A protein and the small-molecule ligand that binds it are described below.
Small molecule (SMILES): C=C1/C(=C\C=C2/CCC[C@]3(C)[C@@H]([C@H](C)[C@@H]4CC[C@H](C(C)(C)O)O4)CC[C@@H]23)C[C@@H](O)C[C@@H]1O

Sequence of chain 1.A:
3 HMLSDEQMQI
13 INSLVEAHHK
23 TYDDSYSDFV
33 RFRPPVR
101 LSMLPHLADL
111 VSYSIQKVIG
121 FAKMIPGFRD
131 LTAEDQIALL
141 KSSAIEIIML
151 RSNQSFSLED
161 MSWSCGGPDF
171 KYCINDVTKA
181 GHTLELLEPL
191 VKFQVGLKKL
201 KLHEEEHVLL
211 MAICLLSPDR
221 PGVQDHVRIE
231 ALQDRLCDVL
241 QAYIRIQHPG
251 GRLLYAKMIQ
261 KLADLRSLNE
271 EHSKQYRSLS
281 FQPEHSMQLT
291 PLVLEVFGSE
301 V

Binding-site contacts:
Ligand atom O3 contacts residue SER114 of chain 1.A at 2.7 Å (h-bond).
Ligand atom C22 contacts residue CYS165 of chain 1.A at 3.6 Å (hydrophobic).
Ligand atom C27 contacts residue LEU110 of chain 1.A at 3.9 Å (hydrophobic).
Ligand atom C21 contacts residue SER152 of chain 1.A at 3.7 Å.
Ligand atom C23 contacts residue SER155 of chain 1.A at 3.7 Å.
Ligand atom O contacts residue VAL111 of chain 1.A at 3.7 Å.
Ligand atom C23 contacts residue TYR24 of chain 1.A at 3.5 Å (hydrophobic).
Ligand atom C17 contacts residue VAL177 of chain 1.A at 3.9 Å (hydrophobic).
Ligand atom C22 contacts residue SER155 of chain 1.A at 3.6 Å.
Ligand atom C18 contacts residue VAL177 of chain 1.A at 3.5 Å (hydrophobic).
Ligand atom C10 contacts residue HIS272 of chain 1.A at 3.5 Å.
Ligand atom C20 contacts residue SER152 of chain 1.A at 3.6 Å.
Ligand atom C27 contacts residue SER114 of chain 1.A at 3.0 Å.
Ligand atom O2 contacts residue TYR24 of chain 1.A at 2.9 Å (h-bond).
Ligand atom O1 contacts residue HIS272 of chain 1.A at 2.9 Å (h-bond).
Ligand atom O1 contacts residue HIS182 of chain 1.A at 2.8 Å (h-bond).
Ligand atom C10 contacts residue PHE297 of chain 1.A at 3.5 Å (hydrophobic).
Ligand atom C9 contacts residue HIS272 of chain 1.A at 3.8 Å.
Ligand atom C contacts residue LEU110 of chain 1.A at 3.9 Å (hydrophobic).
Ligand atom C26 contacts residue SER152 of chain 1.A at 4.0 Å.
Ligand atom C7 contacts residue VAL111 of chain 1.A at 4.0 Å (hydrophobic).
Ligand atom C23 contacts residue TYR28 of chain 1.A at 3.8 Å (hydrophobic).
Ligand atom C3 contacts residue ILE148 of chain 1.A at 3.9 Å (hydrophobic).
Ligand atom C16 contacts residue TRP163 of chain 1.A at 3.4 Å (hydrophobic).
Ligand atom C11 contacts residue LEU289 of chain 1.A at 3.8 Å (hydrophobic).
Ligand atom O contacts residue HIS272 of chain 1.A at 3.8 Å.
Ligand atom C13 contacts residue LEU107 of chain 1.A at 3.6 Å (hydrophobic).
Ligand atom O3 contacts residue ARG151 of chain 1.A at 2.7 Å (salt-bridge).
Ligand atom C27 contacts residue ILE148 of chain 1.A at 3.6 Å (hydrophobic).
Ligand atom O2 contacts residue SER152 of chain 1.A at 3.2 Å.
Ligand atom C26 contacts residue SER114 of chain 1.A at 3.7 Å.
Ligand atom C25 contacts residue ARG151 of chain 1.A at 3.9 Å.
Ligand atom C14 contacts residue HIS182 of chain 1.A at 3.8 Å.
Ligand atom C25 contacts residue SER114 of chain 1.A at 3.7 Å.
Ligand atom C14 contacts residue HIS272 of chain 1.A at 3.7 Å.
Ligand atom C12 contacts residue HIS182 of chain 1.A at 3.6 Å.
Ligand atom O2 contacts residue SER155 of chain 1.A at 3.1 Å (h-bond).
Ligand atom C19 contacts residue SER152 of chain 1.A at 3.6 Å.
Ligand atom C8 contacts residue VAL111 of chain 1.A at 3.8 Å (hydrophobic).
Ligand atom C6 contacts residue VAL177 of chain 1.A at 3.9 Å (hydrophobic).